Sequence of chain 2.B:
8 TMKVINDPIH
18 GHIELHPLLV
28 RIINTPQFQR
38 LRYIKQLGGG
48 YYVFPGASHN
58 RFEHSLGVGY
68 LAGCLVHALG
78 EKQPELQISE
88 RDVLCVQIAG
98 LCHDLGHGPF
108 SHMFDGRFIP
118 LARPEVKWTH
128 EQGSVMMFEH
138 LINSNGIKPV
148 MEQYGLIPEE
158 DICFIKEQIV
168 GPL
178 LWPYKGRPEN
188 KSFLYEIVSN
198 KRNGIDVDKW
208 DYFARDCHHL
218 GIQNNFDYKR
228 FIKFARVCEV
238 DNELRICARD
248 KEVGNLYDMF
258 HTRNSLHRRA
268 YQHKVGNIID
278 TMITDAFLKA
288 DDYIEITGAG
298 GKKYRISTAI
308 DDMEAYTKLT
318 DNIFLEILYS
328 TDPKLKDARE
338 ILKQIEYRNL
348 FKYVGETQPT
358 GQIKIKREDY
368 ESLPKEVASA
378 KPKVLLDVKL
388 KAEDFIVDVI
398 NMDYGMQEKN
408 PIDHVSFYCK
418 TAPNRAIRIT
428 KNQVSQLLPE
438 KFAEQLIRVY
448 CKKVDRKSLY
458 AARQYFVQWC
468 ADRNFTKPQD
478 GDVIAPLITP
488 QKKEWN

A small-molecule ligand and the protein it binds are described below.
Small molecule (SMILES): Nc1ncnc2c1ncn2[C@H]1C[C@H](O)[C@@H](CO[P](=O)(O)N[P](=O)(O)OP(=O)(O)O)O1

Sequence of chain 1.A:
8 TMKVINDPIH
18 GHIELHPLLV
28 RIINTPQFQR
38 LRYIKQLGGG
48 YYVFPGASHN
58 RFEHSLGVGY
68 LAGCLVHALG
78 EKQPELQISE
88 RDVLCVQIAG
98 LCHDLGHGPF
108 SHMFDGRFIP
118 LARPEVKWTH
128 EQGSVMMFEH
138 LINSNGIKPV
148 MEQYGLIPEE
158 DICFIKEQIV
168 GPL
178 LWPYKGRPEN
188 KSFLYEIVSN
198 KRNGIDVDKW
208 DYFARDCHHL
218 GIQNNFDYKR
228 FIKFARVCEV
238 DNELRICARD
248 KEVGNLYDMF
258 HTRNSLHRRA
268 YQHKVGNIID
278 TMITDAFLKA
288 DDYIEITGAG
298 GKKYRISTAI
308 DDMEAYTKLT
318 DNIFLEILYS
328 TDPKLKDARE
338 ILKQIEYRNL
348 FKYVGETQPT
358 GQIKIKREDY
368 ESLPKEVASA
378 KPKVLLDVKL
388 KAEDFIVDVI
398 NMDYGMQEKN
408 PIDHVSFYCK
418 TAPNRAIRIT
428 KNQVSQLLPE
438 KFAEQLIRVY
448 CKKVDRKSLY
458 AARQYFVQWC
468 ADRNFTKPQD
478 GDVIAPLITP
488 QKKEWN

Sequence of chain 2.A:
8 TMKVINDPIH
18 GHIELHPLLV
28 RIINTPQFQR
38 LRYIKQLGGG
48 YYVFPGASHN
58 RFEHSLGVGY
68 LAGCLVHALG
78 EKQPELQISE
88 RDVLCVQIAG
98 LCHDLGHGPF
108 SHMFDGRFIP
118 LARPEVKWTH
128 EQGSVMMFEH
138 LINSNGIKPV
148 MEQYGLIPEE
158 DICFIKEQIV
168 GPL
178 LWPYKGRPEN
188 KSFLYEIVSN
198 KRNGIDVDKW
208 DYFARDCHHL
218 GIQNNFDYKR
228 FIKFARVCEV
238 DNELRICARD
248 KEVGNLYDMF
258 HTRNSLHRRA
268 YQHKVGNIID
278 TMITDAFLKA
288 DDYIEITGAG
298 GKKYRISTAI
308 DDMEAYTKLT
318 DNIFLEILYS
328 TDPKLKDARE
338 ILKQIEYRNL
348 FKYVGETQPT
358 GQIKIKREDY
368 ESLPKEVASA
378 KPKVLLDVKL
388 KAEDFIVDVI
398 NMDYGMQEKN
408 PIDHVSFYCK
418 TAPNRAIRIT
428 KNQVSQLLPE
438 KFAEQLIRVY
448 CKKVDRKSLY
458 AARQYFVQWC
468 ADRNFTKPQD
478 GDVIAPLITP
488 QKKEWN

Binding-site contacts:
Ligand atom O2G contacts residue LYS417 of chain 1.A at 2.7 Å (salt-bridge).
Ligand atom C5' contacts residue CZF1 of chain 2.H at 3.3 Å.
Ligand atom O3B contacts residue LYS271 of chain 2.B at 3.1 Å (salt-bridge).
Ligand atom C3' contacts residue VAL50 of chain 2.B at 3.3 Å (hydrophobic).
Ligand atom C1' contacts residue PHE51 of chain 2.B at 3.5 Å (hydrophobic).
Ligand atom N9 contacts residue ARG227 of chain 1.A at 3.3 Å (salt-bridge).
Ligand atom O3' contacts residue CZF1 of chain 2.H at 3.6 Å (h-bond).
Ligand atom C8 contacts residue ARG227 of chain 1.A at 3.5 Å.
Ligand atom O2B contacts residue HIS270 of chain 2.B at 3.1 Å.
Ligand atom C5' contacts residue VAL11 of chain 2.A at 3.3 Å (hydrophobic).
Ligand atom O2B contacts residue LYS271 of chain 2.B at 2.7 Å (salt-bridge).
Ligand atom O2G contacts residue MN1 of chain 2.F at 2.0 Å.
Ligand atom N3A contacts residue CZF1 of chain 2.H at 3.4 Å (h-bond).
Ligand atom O1G contacts residue LYS248 of chain 1.A at 3.2 Å (salt-bridge).
Ligand atom O2G contacts residue CZF1 of chain 2.H at 2.9 Å (h-bond).
Ligand atom N9 contacts residue PHE51 of chain 2.B at 3.5 Å.
Ligand atom PB contacts residue CZF1 of chain 2.H at 3.5 Å.
Ligand atom N6 contacts residue ARG266 of chain 2.B at 3.3 Å.
Ligand atom O1G contacts residue ARG246 of chain 1.A at 3.1 Å (salt-bridge).
Ligand atom C3' contacts residue CZF1 of chain 2.H at 3.4 Å.
Ligand atom O2A contacts residue LYS271 of chain 2.B at 3.4 Å (salt-bridge).
Ligand atom O3' contacts residue ASN13 of chain 2.A at 3.0 Å (h-bond).
Ligand atom O1B contacts residue MN1 of chain 2.F at 2.1 Å.
Ligand atom N6 contacts residue ASN252 of chain 1.A at 2.9 Å (h-bond).
Ligand atom O3B contacts residue MN1 of chain 2.F at 3.5 Å.
Ligand atom O1A contacts residue LYS248 of chain 1.A at 2.9 Å (salt-bridge).
Ligand atom C5 contacts residue ARG227 of chain 1.A at 3.4 Å.
Ligand atom C2' contacts residue PHE51 of chain 2.B at 3.4 Å (hydrophobic).
Ligand atom C4 contacts residue ARG227 of chain 1.A at 3.1 Å.
Ligand atom O3' contacts residue VAL50 of chain 2.B at 2.6 Å (h-bond).
Ligand atom PB contacts residue MN1 of chain 2.F at 3.3 Å.
Ligand atom O1B contacts residue CZF1 of chain 2.H at 2.6 Å (h-bond).
Ligand atom O3G contacts residue ARG246 of chain 1.A at 2.8 Å (salt-bridge).
Ligand atom N7 contacts residue ARG227 of chain 1.A at 3.5 Å (salt-bridge).
Ligand atom O1A contacts residue ARG227 of chain 1.A at 2.8 Å (salt-bridge).
Ligand atom O4' contacts residue ARG227 of chain 1.A at 3.0 Å (salt-bridge).
Ligand atom C4' contacts residue CZF1 of chain 2.H at 3.4 Å.
Ligand atom N3 contacts residue ASN13 of chain 2.A at 3.1 Å (h-bond).
Ligand atom O2A contacts residue HIS270 of chain 2.B at 2.5 Å (h-bond).
Ligand atom PG contacts residue MN1 of chain 2.F at 3.3 Å.